Sequence of chain 1.B:
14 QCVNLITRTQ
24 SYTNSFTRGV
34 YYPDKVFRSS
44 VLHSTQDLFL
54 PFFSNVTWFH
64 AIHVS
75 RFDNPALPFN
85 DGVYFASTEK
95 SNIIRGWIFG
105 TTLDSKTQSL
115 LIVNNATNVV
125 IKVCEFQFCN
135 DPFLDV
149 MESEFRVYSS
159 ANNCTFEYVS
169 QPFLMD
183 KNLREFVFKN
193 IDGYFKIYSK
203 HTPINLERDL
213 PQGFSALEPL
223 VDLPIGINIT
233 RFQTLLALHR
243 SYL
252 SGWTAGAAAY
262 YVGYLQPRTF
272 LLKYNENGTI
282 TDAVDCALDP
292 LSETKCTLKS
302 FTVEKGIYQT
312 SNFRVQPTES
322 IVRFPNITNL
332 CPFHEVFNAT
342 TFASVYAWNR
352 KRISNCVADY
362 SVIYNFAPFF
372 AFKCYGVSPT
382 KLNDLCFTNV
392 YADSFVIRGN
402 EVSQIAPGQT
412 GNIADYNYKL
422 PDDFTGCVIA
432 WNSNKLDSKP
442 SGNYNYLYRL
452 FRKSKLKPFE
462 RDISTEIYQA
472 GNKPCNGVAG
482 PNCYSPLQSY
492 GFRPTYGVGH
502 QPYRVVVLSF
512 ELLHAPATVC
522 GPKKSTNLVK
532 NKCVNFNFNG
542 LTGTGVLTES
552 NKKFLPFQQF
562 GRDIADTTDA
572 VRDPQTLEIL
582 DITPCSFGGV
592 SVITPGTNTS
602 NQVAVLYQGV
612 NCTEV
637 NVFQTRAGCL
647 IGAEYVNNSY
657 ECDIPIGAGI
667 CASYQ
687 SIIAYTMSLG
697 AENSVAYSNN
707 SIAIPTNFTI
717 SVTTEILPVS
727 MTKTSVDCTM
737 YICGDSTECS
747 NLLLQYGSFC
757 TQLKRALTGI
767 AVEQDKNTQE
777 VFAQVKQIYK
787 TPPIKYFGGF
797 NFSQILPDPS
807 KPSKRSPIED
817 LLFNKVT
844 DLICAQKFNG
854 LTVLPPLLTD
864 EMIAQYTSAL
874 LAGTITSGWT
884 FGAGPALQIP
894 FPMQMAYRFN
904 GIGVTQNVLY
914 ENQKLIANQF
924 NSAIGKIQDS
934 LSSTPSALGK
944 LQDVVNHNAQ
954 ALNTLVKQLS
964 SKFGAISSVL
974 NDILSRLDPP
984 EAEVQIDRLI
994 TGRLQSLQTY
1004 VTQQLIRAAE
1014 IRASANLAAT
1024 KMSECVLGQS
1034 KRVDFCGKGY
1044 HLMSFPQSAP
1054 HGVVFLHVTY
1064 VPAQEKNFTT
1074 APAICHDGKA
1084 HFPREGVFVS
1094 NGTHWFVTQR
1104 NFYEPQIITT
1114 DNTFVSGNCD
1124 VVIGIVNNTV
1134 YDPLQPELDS

The small molecule below binds the protein below.
Small molecule (SMILES): CC(=O)N[C@H]1[C@H](O[C@H]2[C@H](O)[C@@H](NC(C)=O)CO[C@@H]2CO)O[C@H](CO)[C@@H](O)[C@@H]1O

Binding-site contacts:
Ligand atom O7 contacts residue ASN713 of chain 1.B at 3.3 Å (h-bond).
Ligand atom C6 contacts residue GLN922 of chain 1.B at 3.8 Å.
Ligand atom O6 contacts residue GLN922 of chain 1.B at 2.9 Å (h-bond).
Ligand atom C8 contacts residue ASN713 of chain 1.B at 4.4 Å.
Ligand atom O6 contacts residue PHE714 of chain 1.B at 4.3 Å.
Ligand atom O5 contacts residue ASN713 of chain 1.B at 2.3 Å (h-bond).
Ligand atom C2 contacts residue GLN1067 of chain 1.B at 4.0 Å.
Ligand atom C1 contacts residue LEU918 of chain 1.B at 4.3 Å (hydrophobic).
Ligand atom O7 contacts residue LEU918 of chain 1.B at 3.4 Å.
Ligand atom O4 contacts residue LEU918 of chain 1.B at 4.0 Å.
Ligand atom C5 contacts residue ASN713 of chain 1.B at 3.6 Å.
Ligand atom C8 contacts residue LEU918 of chain 1.B at 3.9 Å (hydrophobic).
Ligand atom C5 contacts residue GLN922 of chain 1.B at 4.2 Å.
Ligand atom O7 contacts residue GLN1067 of chain 1.B at 3.6 Å.
Ligand atom C4 contacts residue LEU918 of chain 1.B at 4.5 Å (hydrophobic).
Ligand atom C4 contacts residue ASN713 of chain 1.B at 4.2 Å.
Ligand atom C1 contacts residue ASN713 of chain 1.B at 1.4 Å.
Ligand atom C7 contacts residue ASN713 of chain 1.B at 3.3 Å.
Ligand atom C7 contacts residue LEU918 of chain 1.B at 3.7 Å (hydrophobic).
Ligand atom C5 contacts residue LEU918 of chain 1.B at 3.9 Å (hydrophobic).
Ligand atom C6 contacts residue LEU918 of chain 1.B at 4.2 Å (hydrophobic).
Ligand atom C2 contacts residue ASN713 of chain 1.B at 2.4 Å.
Ligand atom O5 contacts residue GLN1067 of chain 1.B at 3.5 Å (h-bond).
Ligand atom C3 contacts residue ASN713 of chain 1.B at 3.8 Å.
Ligand atom C3 contacts residue LEU918 of chain 1.B at 4.4 Å (hydrophobic).
Ligand atom N2 contacts residue ASN713 of chain 1.B at 2.9 Å (h-bond).
Ligand atom C8 contacts residue GLN922 of chain 1.B at 4.4 Å.
Ligand atom C1 contacts residue GLN1067 of chain 1.B at 3.5 Å.